Sequence of chain 3.C:
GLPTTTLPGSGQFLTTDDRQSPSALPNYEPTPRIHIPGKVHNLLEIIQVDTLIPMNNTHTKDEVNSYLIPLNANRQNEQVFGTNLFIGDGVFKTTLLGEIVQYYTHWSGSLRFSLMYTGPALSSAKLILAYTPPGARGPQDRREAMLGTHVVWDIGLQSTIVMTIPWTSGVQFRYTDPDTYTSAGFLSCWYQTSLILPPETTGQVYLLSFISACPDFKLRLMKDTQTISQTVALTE

A small-molecule ligand and the protein it binds are described below.
Small molecule (SMILES): Cc1cc(CCCCCOc2ccc(C3=NCCO3)cc2)on1

Sequence of chain 3.A:
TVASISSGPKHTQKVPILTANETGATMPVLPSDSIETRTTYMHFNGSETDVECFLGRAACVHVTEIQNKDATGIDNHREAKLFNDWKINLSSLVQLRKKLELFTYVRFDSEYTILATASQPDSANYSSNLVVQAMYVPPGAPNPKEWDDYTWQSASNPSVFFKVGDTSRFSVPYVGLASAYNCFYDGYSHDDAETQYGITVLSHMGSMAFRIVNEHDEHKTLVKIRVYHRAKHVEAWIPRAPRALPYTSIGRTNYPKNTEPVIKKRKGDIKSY

Binding-site contacts:
Ligand atom C4 contacts residue LEU106 of chain 3.A at 3.9 Å (hydrophobic).
Ligand atom C4C contacts residue VAL188 of chain 3.A at 3.7 Å (hydrophobic).
Ligand atom O1B contacts residue ILE104 of chain 3.A at 3.9 Å.
Ligand atom C6B contacts residue TYR128 of chain 3.A at 3.3 Å (hydrophobic).
Ligand atom C1B contacts residue TYR128 of chain 3.A at 3.6 Å (hydrophobic).
Ligand atom O1A contacts residue PHE186 of chain 3.A at 3.0 Å.
Ligand atom C2C contacts residue TYR197 of chain 3.A at 3.7 Å (hydrophobic).
Ligand atom C5C contacts residue VAL191 of chain 3.A at 3.8 Å (hydrophobic).
Ligand atom O1 contacts residue MET221 of chain 3.A at 3.8 Å.
Ligand atom C3C contacts residue TYR128 of chain 3.A at 3.4 Å (hydrophobic).
Ligand atom C4A contacts residue PRO174 of chain 3.A at 3.1 Å (hydrophobic).
Ligand atom N3A contacts residue TYR152 of chain 3.A at 3.5 Å.
Ligand atom C5A contacts residue ALA150 of chain 3.A at 3.6 Å (hydrophobic).
Ligand atom C4B contacts residue TYR152 of chain 3.A at 3.8 Å (hydrophobic).
Ligand atom C2A contacts residue PHE186 of chain 3.A at 3.3 Å (hydrophobic).
Ligand atom C1C contacts residue TYR128 of chain 3.A at 3.7 Å (hydrophobic).
Ligand atom C2C contacts residue MET221 of chain 3.A at 3.8 Å (hydrophobic).
Ligand atom C1B contacts residue ILE104 of chain 3.A at 4.0 Å (hydrophobic).
Ligand atom C6B contacts residue ILE104 of chain 3.A at 3.6 Å (hydrophobic).
Ligand atom O1 contacts residue LEU106 of chain 3.A at 3.8 Å.
Ligand atom C2B contacts residue VAL188 of chain 3.A at 3.5 Å (hydrophobic).
Ligand atom O1B contacts residue TYR128 of chain 3.A at 3.4 Å (h-bond).
Ligand atom C4C contacts residue VAL191 of chain 3.A at 3.0 Å (hydrophobic).
Ligand atom C1C contacts residue LEU106 of chain 3.A at 3.8 Å (hydrophobic).
Ligand atom N3A contacts residue ALA24 of chain 3.C at 3.8 Å.
Ligand atom C4 contacts residue TYR197 of chain 3.A at 3.8 Å (hydrophobic).
Ligand atom C5B contacts residue MET224 of chain 3.A at 3.9 Å (hydrophobic).
Ligand atom C5A contacts residue VAL176 of chain 3.A at 3.6 Å (hydrophobic).
Ligand atom C3B contacts residue TYR152 of chain 3.A at 3.7 Å (hydrophobic).
Ligand atom C5A contacts residue PHE186 of chain 3.A at 3.5 Å (hydrophobic).
Ligand atom C2A contacts residue TYR152 of chain 3.A at 3.6 Å (hydrophobic).
Ligand atom N3A contacts residue PHE186 of chain 3.A at 4.0 Å.
Ligand atom C1B contacts residue VAL188 of chain 3.A at 3.8 Å (hydrophobic).
Ligand atom C5B contacts residue TYR128 of chain 3.A at 4.0 Å (hydrophobic).
Ligand atom N3A contacts residue PRO174 of chain 3.A at 3.7 Å.
Ligand atom C4B contacts residue PHE186 of chain 3.A at 3.6 Å (hydrophobic).
Ligand atom N2 contacts residue LEU106 of chain 3.A at 3.8 Å.
Ligand atom C5B contacts residue PHE186 of chain 3.A at 3.9 Å (hydrophobic).
Ligand atom C5 contacts residue LEU106 of chain 3.A at 3.8 Å (hydrophobic).
Ligand atom C3B contacts residue VAL188 of chain 3.A at 3.8 Å (hydrophobic).